Sequence of chain 1.B:
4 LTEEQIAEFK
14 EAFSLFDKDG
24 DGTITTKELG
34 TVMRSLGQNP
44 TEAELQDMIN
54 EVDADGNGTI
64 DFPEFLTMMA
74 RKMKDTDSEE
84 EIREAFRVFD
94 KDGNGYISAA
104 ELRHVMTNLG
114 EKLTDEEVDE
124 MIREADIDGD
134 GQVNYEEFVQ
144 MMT

The small molecule below binds the protein below.
Small molecule (SMILES): CCCCOc1ccc([C@@H](C)NCCCNCCC(c2ccccc2)c2ccccc2)cc1OCCCC

Binding-site contacts:
Ligand atom C14 contacts residue ILE125 of chain 1.B at 4.0 Å (hydrophobic).
Ligand atom N8 contacts residue MET144 of chain 1.B at 3.5 Å (h-bond).
Ligand atom C16 contacts residue MET144 of chain 1.B at 3.9 Å (hydrophobic).
Ligand atom C14 contacts residue LEU105 of chain 1.B at 3.8 Å (hydrophobic).
Ligand atom C11 contacts residue MET144 of chain 1.B at 4.0 Å (hydrophobic).
Ligand atom C33 contacts residue PHE12 of chain 1.B at 3.9 Å (hydrophobic).
Ligand atom C36 contacts residue PHE12 of chain 1.B at 4.0 Å (hydrophobic).
Ligand atom C19 contacts residue GLN8 of chain 1.B at 3.4 Å.
Ligand atom C5 contacts residue GLU11 of chain 1.B at 4.0 Å.
Ligand atom C22 contacts residue MET109 of chain 1.B at 3.1 Å (hydrophobic).
Ligand atom N4 contacts residue GLU11 of chain 1.B at 3.1 Å (salt-bridge).
Ligand atom C32 contacts residue MET76 of chain 1.B at 4.0 Å (hydrophobic).
Ligand atom C2 contacts residue MET144 of chain 1.B at 3.3 Å (hydrophobic).
Ligand atom C41 contacts residue MET145 of chain 1.B at 3.8 Å (hydrophobic).
Ligand atom C23 contacts residue PHE92 of chain 1.B at 3.5 Å (hydrophobic).
Ligand atom C34 contacts residue PHE12 of chain 1.B at 3.3 Å (hydrophobic).
Ligand atom C7 contacts residue MET144 of chain 1.B at 3.7 Å (hydrophobic).
Ligand atom C13 contacts residue LEU105 of chain 1.B at 3.4 Å (hydrophobic).
Ligand atom C23 contacts residue MET109 of chain 1.B at 3.2 Å (hydrophobic).
Ligand atom C36 contacts residue GLU11 of chain 1.B at 4.0 Å.
Ligand atom C6 contacts residue GLU11 of chain 1.B at 3.5 Å.
Ligand atom C25 contacts residue MET145 of chain 1.B at 3.4 Å (hydrophobic).
Ligand atom O3 contacts residue MET145 of chain 1.B at 3.2 Å.
Ligand atom C24 contacts residue PHE92 of chain 1.B at 3.9 Å (hydrophobic).
Ligand atom C12 contacts residue MET124 of chain 1.B at 3.5 Å (hydrophobic).
Ligand atom C12 contacts residue LEU105 of chain 1.B at 3.8 Å (hydrophobic).
Ligand atom C15 contacts residue MET144 of chain 1.B at 3.9 Å (hydrophobic).
Ligand atom C33 contacts residue MET145 of chain 1.B at 4.0 Å (hydrophobic).
Ligand atom C5 contacts residue MET144 of chain 1.B at 4.0 Å (hydrophobic).
Ligand atom C41 contacts residue MET76 of chain 1.B at 3.4 Å (hydrophobic).
Ligand atom C13 contacts residue MET124 of chain 1.B at 3.4 Å (hydrophobic).
Ligand atom O4 contacts residue PHE12 of chain 1.B at 3.5 Å.
Ligand atom C26 contacts residue MET145 of chain 1.B at 3.5 Å (hydrophobic).
Ligand atom C3 contacts residue GLU11 of chain 1.B at 3.7 Å.
Ligand atom C13 contacts residue ILE125 of chain 1.B at 3.9 Å (hydrophobic).
Ligand atom C44 contacts residue MET76 of chain 1.B at 3.0 Å (hydrophobic).
Ligand atom C14 contacts residue MET144 of chain 1.B at 4.0 Å (hydrophobic).
Ligand atom C43 contacts residue MET76 of chain 1.B at 3.7 Å (hydrophobic).
Ligand atom C22 contacts residue PHE92 of chain 1.B at 3.9 Å (hydrophobic).
Ligand atom C35 contacts residue PHE12 of chain 1.B at 3.3 Å (hydrophobic).